Sequence of chain 1.A:
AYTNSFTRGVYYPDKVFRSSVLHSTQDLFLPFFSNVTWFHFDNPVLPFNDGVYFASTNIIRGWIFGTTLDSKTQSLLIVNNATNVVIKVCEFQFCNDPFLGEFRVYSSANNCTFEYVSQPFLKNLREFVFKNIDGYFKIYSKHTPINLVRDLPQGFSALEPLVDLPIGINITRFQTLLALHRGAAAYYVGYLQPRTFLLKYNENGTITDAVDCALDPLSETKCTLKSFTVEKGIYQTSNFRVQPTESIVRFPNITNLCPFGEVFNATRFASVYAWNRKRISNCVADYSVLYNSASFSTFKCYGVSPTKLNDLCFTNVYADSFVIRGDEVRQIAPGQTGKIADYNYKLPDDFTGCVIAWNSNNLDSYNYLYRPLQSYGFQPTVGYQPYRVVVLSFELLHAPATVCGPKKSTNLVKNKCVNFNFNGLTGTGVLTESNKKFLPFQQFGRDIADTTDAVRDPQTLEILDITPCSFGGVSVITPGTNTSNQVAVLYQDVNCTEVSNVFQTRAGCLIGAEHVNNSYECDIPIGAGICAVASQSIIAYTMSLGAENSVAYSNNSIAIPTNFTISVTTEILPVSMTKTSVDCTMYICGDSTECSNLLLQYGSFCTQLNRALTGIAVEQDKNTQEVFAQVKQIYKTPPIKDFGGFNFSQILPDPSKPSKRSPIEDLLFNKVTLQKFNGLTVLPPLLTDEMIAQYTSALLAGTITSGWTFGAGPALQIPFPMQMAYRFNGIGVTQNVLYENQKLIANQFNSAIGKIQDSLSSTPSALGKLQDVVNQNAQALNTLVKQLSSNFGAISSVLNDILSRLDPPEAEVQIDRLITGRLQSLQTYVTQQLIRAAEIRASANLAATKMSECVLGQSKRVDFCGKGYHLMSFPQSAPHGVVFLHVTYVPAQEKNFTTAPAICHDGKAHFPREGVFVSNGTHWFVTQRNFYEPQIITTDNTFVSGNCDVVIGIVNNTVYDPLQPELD

Binding-site contacts:
Ligand atom N2 contacts residue ASN603 of chain 1.A at 2.2 Å (h-bond).
Ligand atom C4 contacts residue ASN603 of chain 1.A at 4.2 Å.
Ligand atom C7 contacts residue ASN603 of chain 1.A at 3.0 Å.
Ligand atom N2 contacts residue THR604 of chain 1.A at 4.2 Å.
Ligand atom O7 contacts residue ASN603 of chain 1.A at 3.9 Å.
Ligand atom C5 contacts residue ASN603 of chain 1.A at 3.7 Å.
Ligand atom C8 contacts residue ASN603 of chain 1.A at 3.3 Å.
Ligand atom C2 contacts residue ASN603 of chain 1.A at 2.5 Å.
Ligand atom C6 contacts residue GLU309 of chain 1.A at 4.0 Å.
Ligand atom C1 contacts residue ASN603 of chain 1.A at 1.4 Å.
Ligand atom C3 contacts residue ASN603 of chain 1.A at 3.8 Å.
Ligand atom O5 contacts residue ASN603 of chain 1.A at 2.4 Å (h-bond).

The small molecule below binds the protein below.
Small molecule (SMILES): CC(=O)N[C@@H]1[C@@H](O)[C@H](O)[C@@H](CO)O[C@H]1O